A small-molecule ligand and the protein it binds are described below.
Small molecule (SMILES): CC(=O)N[C@@H]1[C@@H](O)[C@H](O)[C@@H](CO)O[C@H]1O

Binding-site contacts:
Ligand atom O7 contacts residue VAL114 of chain 1.A at 3.4 Å.
Ligand atom N2 contacts residue ASN1562 of chain 1.A at 4.0 Å.
Ligand atom O4 contacts residue ASN1562 of chain 1.A at 4.3 Å.
Ligand atom C7 contacts residue ASN119 of chain 1.A at 3.3 Å.
Ligand atom C7 contacts residue ASN117 of chain 1.A at 4.3 Å.
Ligand atom C5 contacts residue ASN119 of chain 1.A at 3.7 Å.
Ligand atom C4 contacts residue ASN1562 of chain 1.A at 4.5 Å.
Ligand atom O7 contacts residue ASN117 of chain 1.A at 4.5 Å.
Ligand atom C8 contacts residue ASN119 of chain 1.A at 4.5 Å.
Ligand atom C2 contacts residue ASN1562 of chain 1.A at 4.3 Å.
Ligand atom O5 contacts residue ASN119 of chain 1.A at 2.4 Å (h-bond).
Ligand atom C3 contacts residue ASN119 of chain 1.A at 3.8 Å.
Ligand atom C8 contacts residue PHE118 of chain 1.A at 4.0 Å (hydrophobic).
Ligand atom N2 contacts residue VAL114 of chain 1.A at 4.3 Å.
Ligand atom N2 contacts residue ASN119 of chain 1.A at 2.9 Å (h-bond).
Ligand atom C8 contacts residue VAL114 of chain 1.A at 3.7 Å (hydrophobic).
Ligand atom C8 contacts residue GLY116 of chain 1.A at 3.6 Å.
Ligand atom C8 contacts residue ASN117 of chain 1.A at 3.2 Å.
Ligand atom C3 contacts residue ASN1562 of chain 1.A at 3.4 Å.
Ligand atom C1 contacts residue ASN119 of chain 1.A at 1.4 Å.
Ligand atom O3 contacts residue ASN1562 of chain 1.A at 3.0 Å (h-bond).
Ligand atom C2 contacts residue ASN119 of chain 1.A at 2.5 Å.
Ligand atom C7 contacts residue VAL114 of chain 1.A at 3.6 Å (hydrophobic).
Ligand atom O7 contacts residue ASN119 of chain 1.A at 3.3 Å (h-bond).
Ligand atom C4 contacts residue ASN119 of chain 1.A at 4.2 Å.

Sequence of chain 1.A:
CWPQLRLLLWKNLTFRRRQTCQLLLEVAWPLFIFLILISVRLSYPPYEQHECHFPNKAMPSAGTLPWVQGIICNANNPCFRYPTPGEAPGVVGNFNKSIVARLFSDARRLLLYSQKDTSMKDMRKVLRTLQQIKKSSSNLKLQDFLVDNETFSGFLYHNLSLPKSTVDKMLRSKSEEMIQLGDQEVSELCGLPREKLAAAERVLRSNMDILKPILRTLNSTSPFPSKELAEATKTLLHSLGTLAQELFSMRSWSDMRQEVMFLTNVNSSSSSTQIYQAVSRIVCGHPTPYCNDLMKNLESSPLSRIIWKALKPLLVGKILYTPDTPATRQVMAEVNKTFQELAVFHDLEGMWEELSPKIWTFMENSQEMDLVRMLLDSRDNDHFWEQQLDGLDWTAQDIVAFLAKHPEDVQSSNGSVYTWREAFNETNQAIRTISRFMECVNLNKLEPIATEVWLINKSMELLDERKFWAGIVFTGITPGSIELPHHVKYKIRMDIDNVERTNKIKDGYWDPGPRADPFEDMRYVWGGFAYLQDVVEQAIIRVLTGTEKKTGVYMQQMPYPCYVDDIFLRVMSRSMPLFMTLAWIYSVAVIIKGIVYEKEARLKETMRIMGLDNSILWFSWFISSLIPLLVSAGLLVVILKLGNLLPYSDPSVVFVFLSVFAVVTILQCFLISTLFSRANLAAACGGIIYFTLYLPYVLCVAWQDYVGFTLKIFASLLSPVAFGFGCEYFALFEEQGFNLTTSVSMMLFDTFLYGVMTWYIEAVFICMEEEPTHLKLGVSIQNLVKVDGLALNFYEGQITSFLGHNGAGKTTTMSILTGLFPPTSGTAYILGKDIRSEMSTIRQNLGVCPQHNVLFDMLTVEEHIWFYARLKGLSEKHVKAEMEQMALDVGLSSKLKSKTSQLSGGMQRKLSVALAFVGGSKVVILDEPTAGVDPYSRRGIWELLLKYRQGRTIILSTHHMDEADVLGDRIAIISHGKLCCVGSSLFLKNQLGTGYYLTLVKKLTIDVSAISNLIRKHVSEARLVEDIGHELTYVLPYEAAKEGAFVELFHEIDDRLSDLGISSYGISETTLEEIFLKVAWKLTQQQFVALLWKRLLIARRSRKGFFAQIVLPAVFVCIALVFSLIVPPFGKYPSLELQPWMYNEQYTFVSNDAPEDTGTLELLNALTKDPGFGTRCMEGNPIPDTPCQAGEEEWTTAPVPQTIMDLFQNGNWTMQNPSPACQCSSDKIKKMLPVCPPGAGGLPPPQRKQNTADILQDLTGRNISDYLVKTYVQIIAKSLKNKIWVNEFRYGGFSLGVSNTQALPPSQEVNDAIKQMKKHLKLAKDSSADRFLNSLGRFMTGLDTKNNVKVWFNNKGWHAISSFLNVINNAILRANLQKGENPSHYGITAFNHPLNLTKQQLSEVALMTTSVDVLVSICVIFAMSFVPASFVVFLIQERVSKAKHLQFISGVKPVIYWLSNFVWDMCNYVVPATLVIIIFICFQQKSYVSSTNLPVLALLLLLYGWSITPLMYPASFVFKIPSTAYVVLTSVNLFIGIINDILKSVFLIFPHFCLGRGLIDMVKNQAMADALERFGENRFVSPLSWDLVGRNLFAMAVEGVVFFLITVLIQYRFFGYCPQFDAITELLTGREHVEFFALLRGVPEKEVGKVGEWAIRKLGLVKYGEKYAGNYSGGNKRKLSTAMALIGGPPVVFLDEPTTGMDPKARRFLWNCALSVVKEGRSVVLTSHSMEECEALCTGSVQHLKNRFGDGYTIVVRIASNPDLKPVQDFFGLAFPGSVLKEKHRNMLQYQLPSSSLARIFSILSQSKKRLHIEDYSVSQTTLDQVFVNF